Binding-site contacts:
Ligand atom C21 contacts residue TRP103 of chain 1.A at 3.9 Å (hydrophobic).
Ligand atom C12 contacts residue THR145 of chain 1.B at 3.1 Å.
Ligand atom O9 contacts residue TYR70 of chain 1.A at 3.5 Å.
Ligand atom C2 contacts residue GLN139 of chain 1.B at 3.7 Å.
Ligand atom C21 contacts residue MET149 of chain 1.B at 3.8 Å (hydrophobic).
Ligand atom C6 contacts residue THR96 of chain 1.A at 3.7 Å.
Ligand atom C14 contacts residue ALA140 of chain 1.B at 3.9 Å (hydrophobic).
Ligand atom O1 contacts residue GLN139 of chain 1.B at 3.6 Å (h-bond).
Ligand atom C10 contacts residue THR145 of chain 1.B at 3.5 Å.
Ligand atom C14 contacts residue THR145 of chain 1.B at 3.3 Å.
Ligand atom C8 contacts residue THR145 of chain 1.B at 3.9 Å.
Ligand atom C10 contacts residue LYS144 of chain 1.B at 3.9 Å.
Ligand atom C13 contacts residue GLN66 of chain 1.A at 3.7 Å.
Ligand atom C6 contacts residue GLN66 of chain 1.A at 3.9 Å.
Ligand atom C22 contacts residue ALA100 of chain 1.A at 3.8 Å (hydrophobic).
Ligand atom C18 contacts residue MET149 of chain 1.B at 3.7 Å (hydrophobic).
Ligand atom C8 contacts residue GLN66 of chain 1.A at 3.4 Å.
Ligand atom O11 contacts residue HIS142 of chain 1.B at 3.1 Å (h-bond).
Ligand atom O9 contacts residue GLN66 of chain 1.A at 3.4 Å.
Ligand atom O16 contacts residue ALA140 of chain 1.B at 3.8 Å.
Ligand atom C20 contacts residue ALA100 of chain 1.A at 3.9 Å (hydrophobic).
Ligand atom C14 contacts residue HIS142 of chain 1.B at 3.8 Å.
Ligand atom C21 contacts residue ALA100 of chain 1.A at 3.5 Å (hydrophobic).
Ligand atom C12 contacts residue GLN66 of chain 1.A at 3.3 Å.
Ligand atom C13 contacts residue THR145 of chain 1.B at 3.4 Å.
Ligand atom C20 contacts residue TRP103 of chain 1.A at 3.6 Å (hydrophobic).
Ligand atom O15 contacts residue ALA140 of chain 1.B at 3.6 Å.
Ligand atom C7 contacts residue GLN66 of chain 1.A at 3.4 Å.
Ligand atom C20 contacts residue MET149 of chain 1.B at 3.5 Å (hydrophobic).
Ligand atom N19 contacts residue GLN139 of chain 1.B at 3.9 Å.
Ligand atom C23 contacts residue THR145 of chain 1.B at 3.6 Å.
Ligand atom O15 contacts residue HIS142 of chain 1.B at 2.9 Å (h-bond).
Ligand atom C5 contacts residue GLN66 of chain 1.A at 4.0 Å.
Ligand atom C14 contacts residue GLU141 of chain 1.B at 3.6 Å.
Ligand atom O15 contacts residue THR145 of chain 1.B at 2.7 Å (h-bond).
Ligand atom C22 contacts residue LEU73 of chain 1.A at 3.7 Å (hydrophobic).
Ligand atom O15 contacts residue GLU141 of chain 1.B at 3.4 Å (salt-bridge).
Ligand atom O16 contacts residue GLU141 of chain 1.B at 3.0 Å (salt-bridge).
Ligand atom O11 contacts residue THR145 of chain 1.B at 2.9 Å (h-bond).
Ligand atom O11 contacts residue GLN66 of chain 1.A at 3.7 Å.

Sequence of chain 1.B:
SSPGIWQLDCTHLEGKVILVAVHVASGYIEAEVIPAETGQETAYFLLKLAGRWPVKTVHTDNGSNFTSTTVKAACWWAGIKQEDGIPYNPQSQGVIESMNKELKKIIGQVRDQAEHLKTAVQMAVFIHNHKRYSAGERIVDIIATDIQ

The protein below binds the small molecule below.
Small molecule (SMILES): O=C1Nc2ccccc2/C1=C\c1ccc2c(c1C(=O)O)OCO2

Sequence of chain 1.A:
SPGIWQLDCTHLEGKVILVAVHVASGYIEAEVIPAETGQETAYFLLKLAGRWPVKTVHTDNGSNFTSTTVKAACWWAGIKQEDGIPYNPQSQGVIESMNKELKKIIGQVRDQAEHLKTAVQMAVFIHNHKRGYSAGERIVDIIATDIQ